A protein and the small-molecule ligand that binds it are described below.
Small molecule (SMILES): CC(=O)N[C@@H]1[C@@H](O)[C@H](O)[C@@H](CO)O[C@H]1O

Sequence of chain 1.A:
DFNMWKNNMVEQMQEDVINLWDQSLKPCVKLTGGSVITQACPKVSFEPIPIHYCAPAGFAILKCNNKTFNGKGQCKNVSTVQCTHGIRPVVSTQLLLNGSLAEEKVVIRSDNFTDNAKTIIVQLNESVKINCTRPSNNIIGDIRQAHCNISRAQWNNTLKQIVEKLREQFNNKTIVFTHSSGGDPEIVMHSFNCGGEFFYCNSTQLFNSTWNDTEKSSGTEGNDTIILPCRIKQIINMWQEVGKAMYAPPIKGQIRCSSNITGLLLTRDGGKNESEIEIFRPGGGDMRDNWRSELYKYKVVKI

Binding-site contacts:
Ligand atom C3 contacts residue ASN131 of chain 1.A at 3.7 Å.
Ligand atom C1 contacts residue ASN131 of chain 1.A at 1.4 Å.
Ligand atom C2 contacts residue ASN131 of chain 1.A at 2.4 Å.
Ligand atom C5 contacts residue SER263 of chain 1.A at 3.8 Å.
Ligand atom C1 contacts residue LYS129 of chain 1.A at 4.5 Å.
Ligand atom C4 contacts residue ASN131 of chain 1.A at 4.1 Å.
Ligand atom O5 contacts residue SER263 of chain 1.A at 3.6 Å (h-bond).
Ligand atom C8 contacts residue ASN154 of chain 1.A at 4.4 Å.
Ligand atom C1 contacts residue SER263 of chain 1.A at 3.9 Å.
Ligand atom O7 contacts residue ASN154 of chain 1.A at 4.1 Å.
Ligand atom O7 contacts residue ASN131 of chain 1.A at 4.3 Å.
Ligand atom N2 contacts residue ASN131 of chain 1.A at 2.9 Å (h-bond).
Ligand atom C6 contacts residue SER263 of chain 1.A at 4.1 Å.
Ligand atom C8 contacts residue ASN131 of chain 1.A at 3.3 Å.
Ligand atom O7 contacts residue ILE155 of chain 1.A at 4.2 Å.
Ligand atom O5 contacts residue ASN131 of chain 1.A at 2.2 Å (h-bond).
Ligand atom C7 contacts residue ASN131 of chain 1.A at 3.3 Å.
Ligand atom C5 contacts residue ASN131 of chain 1.A at 3.6 Å.
Ligand atom N2 contacts residue LYS129 of chain 1.A at 4.3 Å.
Ligand atom O7 contacts residue SER156 of chain 1.A at 4.1 Å.